A small-molecule ligand and the protein it binds are described below.
Small molecule (SMILES): O=C(O)c1ccccc1O

Sequence of chain 1.A:
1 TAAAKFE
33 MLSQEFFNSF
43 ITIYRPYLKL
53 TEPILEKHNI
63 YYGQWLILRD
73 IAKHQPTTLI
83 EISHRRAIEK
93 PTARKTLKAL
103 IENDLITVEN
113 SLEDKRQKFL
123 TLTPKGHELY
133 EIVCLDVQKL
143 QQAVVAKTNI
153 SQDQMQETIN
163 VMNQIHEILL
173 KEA

Sequence of chain 2.A:
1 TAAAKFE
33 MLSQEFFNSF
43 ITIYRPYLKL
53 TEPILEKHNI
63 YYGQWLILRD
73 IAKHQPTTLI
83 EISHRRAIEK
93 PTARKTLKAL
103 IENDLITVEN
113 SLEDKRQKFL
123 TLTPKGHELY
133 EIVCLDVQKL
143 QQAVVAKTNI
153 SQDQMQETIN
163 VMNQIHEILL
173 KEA

Binding-site contacts:
Ligand atom C1 contacts residue GLY65 of chain 2.A at 4.4 Å.
Ligand atom O1' contacts residue LEU68 of chain 2.A at 3.0 Å.
Ligand atom C1' contacts residue ARG88 of chain 2.A at 3.4 Å.
Ligand atom C6 contacts residue GLY65 of chain 2.A at 3.6 Å.
Ligand atom C2 contacts residue ILE90 of chain 2.A at 3.9 Å (hydrophobic).
Ligand atom C6 contacts residue ILE69 of chain 2.A at 4.0 Å (hydrophobic).
Ligand atom C4 contacts residue GLY65 of chain 2.A at 4.0 Å.
Ligand atom O2' contacts residue LEU68 of chain 2.A at 3.6 Å.
Ligand atom C3 contacts residue THR94 of chain 2.A at 4.5 Å.
Ligand atom C1' contacts residue ILE90 of chain 2.A at 4.0 Å (hydrophobic).
Ligand atom O2 contacts residue ARG47 of chain 1.A at 4.4 Å.
Ligand atom O2 contacts residue PHE6 of chain 2.A at 3.8 Å.
Ligand atom O2 contacts residue GLU7 of chain 1.A at 3.9 Å.
Ligand atom C5 contacts residue THR94 of chain 2.A at 4.2 Å.
Ligand atom O2 contacts residue ILE90 of chain 2.A at 4.2 Å.
Ligand atom C5 contacts residue GLY65 of chain 2.A at 3.5 Å.
Ligand atom C5 contacts residue THR98 of chain 2.A at 3.8 Å.
Ligand atom C1' contacts residue LEU68 of chain 2.A at 3.5 Å (hydrophobic).
Ligand atom C1 contacts residue ILE90 of chain 2.A at 3.8 Å (hydrophobic).
Ligand atom C3 contacts residue ILE90 of chain 2.A at 4.4 Å (hydrophobic).
Ligand atom C4 contacts residue THR94 of chain 2.A at 3.7 Å.
Ligand atom C3 contacts residue PHE6 of chain 2.A at 3.7 Å (hydrophobic).
Ligand atom O2' contacts residue ILE69 of chain 2.A at 3.7 Å.
Ligand atom O2 contacts residue LEU68 of chain 2.A at 4.5 Å.
Ligand atom C6 contacts residue ILE90 of chain 2.A at 4.1 Å (hydrophobic).
Ligand atom O1' contacts residue ARG88 of chain 2.A at 2.9 Å (salt-bridge).
Ligand atom O2' contacts residue ILE90 of chain 2.A at 4.3 Å.
Ligand atom C4 contacts residue PHE6 of chain 2.A at 4.3 Å (hydrophobic).
Ligand atom O2' contacts residue ARG88 of chain 2.A at 2.6 Å.
Ligand atom C2 contacts residue PHE6 of chain 2.A at 3.7 Å (hydrophobic).
Ligand atom C4 contacts residue THR98 of chain 2.A at 4.4 Å.
Ligand atom C1 contacts residue LEU68 of chain 2.A at 4.0 Å (hydrophobic).
Ligand atom C1 contacts residue PHE6 of chain 2.A at 4.5 Å (hydrophobic).
Ligand atom C5 contacts residue ILE90 of chain 2.A at 4.5 Å (hydrophobic).